Binding-site contacts:
Ligand atom C6 contacts residue PNW1 of chain 1.C at 3.3 Å.
Ligand atom O3 contacts residue GLU26 of chain 1.A at 2.8 Å (salt-bridge).
Ligand atom O3 contacts residue HIS134 of chain 1.A at 2.9 Å (h-bond).
Ligand atom C4 contacts residue ASN145 of chain 1.A at 3.8 Å.
Ligand atom C2 contacts residue ASN145 of chain 1.A at 3.9 Å.
Ligand atom C1 contacts residue TYR254 of chain 1.A at 3.5 Å (hydrophobic).
Ligand atom C3 contacts residue HIS134 of chain 1.A at 3.8 Å.
Ligand atom O4 contacts residue TYR28 of chain 1.A at 2.8 Å (h-bond).
Ligand atom O5 contacts residue PNW1 of chain 1.C at 2.7 Å (h-bond).
Ligand atom C2 contacts residue HIS134 of chain 1.A at 4.0 Å.
Ligand atom C2 contacts residue PNW1 of chain 1.C at 3.9 Å.
Ligand atom O5 contacts residue TYR254 of chain 1.A at 3.2 Å (h-bond).
Ligand atom C5 contacts residue TYR254 of chain 1.A at 3.4 Å (hydrophobic).
Ligand atom C3 contacts residue TRP362 of chain 1.A at 3.6 Å (hydrophobic).
Ligand atom C3 contacts residue GLU26 of chain 1.A at 3.9 Å.
Ligand atom O4 contacts residue GLU26 of chain 1.A at 2.5 Å (salt-bridge).
Ligand atom F1 contacts residue TYR254 of chain 1.A at 2.9 Å.
Ligand atom F1 contacts residue GLU191 of chain 1.A at 4.1 Å.
Ligand atom O2 contacts residue ASN190 of chain 1.A at 3.3 Å (h-bond).
Ligand atom O3 contacts residue ASN145 of chain 1.A at 3.1 Å.
Ligand atom C1 contacts residue GLU191 of chain 1.A at 3.4 Å.
Ligand atom C4 contacts residue GLU26 of chain 1.A at 3.5 Å.
Ligand atom F1 contacts residue SER291 of chain 1.A at 3.3 Å.
Ligand atom C1 contacts residue PNW1 of chain 1.C at 3.5 Å.
Ligand atom O2 contacts residue HIS134 of chain 1.A at 3.1 Å (h-bond).
Ligand atom C6 contacts residue TYR28 of chain 1.A at 3.5 Å (hydrophobic).
Ligand atom C4 contacts residue TRP362 of chain 1.A at 3.9 Å (hydrophobic).
Ligand atom C5 contacts residue TYR28 of chain 1.A at 3.9 Å (hydrophobic).
Ligand atom C3 contacts residue ASN145 of chain 1.A at 3.9 Å.
Ligand atom C2 contacts residue GLU191 of chain 1.A at 3.8 Å.
Ligand atom C4 contacts residue TYR28 of chain 1.A at 3.9 Å (hydrophobic).
Ligand atom O6 contacts residue PNW1 of chain 1.C at 2.5 Å (h-bond).
Ligand atom O2 contacts residue GLU191 of chain 1.A at 3.6 Å (salt-bridge).
Ligand atom C5 contacts residue PNW1 of chain 1.C at 3.6 Å.
Ligand atom C6 contacts residue TRP372 of chain 1.A at 3.5 Å (hydrophobic).
Ligand atom O4 contacts residue TRP362 of chain 1.A at 3.1 Å (h-bond).
Ligand atom O6 contacts residue PHE257 of chain 1.A at 3.4 Å.
Ligand atom C6 contacts residue TYR254 of chain 1.A at 3.9 Å (hydrophobic).
Ligand atom F1 contacts residue TRP362 of chain 1.A at 3.8 Å.
Ligand atom O3 contacts residue TRP362 of chain 1.A at 3.5 Å.

This protein binds this small molecule.
Small molecule (SMILES): OC[C@H]1O[C@H](F)[C@H](O)[C@@H](O)[C@@H]1O

Sequence of chain 1.A:
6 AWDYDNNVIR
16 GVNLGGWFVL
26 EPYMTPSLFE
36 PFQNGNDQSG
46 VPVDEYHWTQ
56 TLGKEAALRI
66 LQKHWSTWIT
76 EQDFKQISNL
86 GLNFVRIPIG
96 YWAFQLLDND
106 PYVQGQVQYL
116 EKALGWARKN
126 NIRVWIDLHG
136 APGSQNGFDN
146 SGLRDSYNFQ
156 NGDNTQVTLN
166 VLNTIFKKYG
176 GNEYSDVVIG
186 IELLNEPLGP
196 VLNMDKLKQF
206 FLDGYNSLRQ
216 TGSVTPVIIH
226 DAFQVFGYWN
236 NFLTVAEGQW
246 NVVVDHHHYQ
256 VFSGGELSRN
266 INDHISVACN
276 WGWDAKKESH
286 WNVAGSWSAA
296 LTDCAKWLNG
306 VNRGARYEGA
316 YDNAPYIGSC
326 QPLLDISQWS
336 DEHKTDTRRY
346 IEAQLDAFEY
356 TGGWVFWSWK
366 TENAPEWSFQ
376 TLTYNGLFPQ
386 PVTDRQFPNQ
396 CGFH